Binding-site contacts:
Ligand atom O5 contacts residue TRP23 of chain 1.A at 4.3 Å.
Ligand atom C1 contacts residue TRP23 of chain 1.A at 4.0 Å (hydrophobic).
Ligand atom O5 contacts residue ASN20 of chain 1.A at 2.4 Å (h-bond).
Ligand atom C7 contacts residue SER22 of chain 1.A at 4.4 Å.
Ligand atom C5 contacts residue TRP23 of chain 1.A at 4.1 Å (hydrophobic).
Ligand atom N2 contacts residue SER22 of chain 1.A at 4.4 Å.
Ligand atom O6 contacts residue ALA19 of chain 1.A at 3.8 Å.
Ligand atom O5 contacts residue ALA19 of chain 1.A at 3.8 Å.
Ligand atom C4 contacts residue ASN20 of chain 1.A at 4.2 Å.
Ligand atom C1 contacts residue ASN20 of chain 1.A at 1.4 Å.
Ligand atom C5 contacts residue ALA19 of chain 1.A at 4.5 Å (hydrophobic).
Ligand atom C6 contacts residue ALA19 of chain 1.A at 4.3 Å (hydrophobic).
Ligand atom C8 contacts residue SER22 of chain 1.A at 3.7 Å.
Ligand atom C2 contacts residue ASN20 of chain 1.A at 2.5 Å.
Ligand atom C6 contacts residue TRP23 of chain 1.A at 4.4 Å (hydrophobic).
Ligand atom C1 contacts residue ALA19 of chain 1.A at 4.4 Å (hydrophobic).
Ligand atom C3 contacts residue ASN20 of chain 1.A at 3.9 Å.
Ligand atom C7 contacts residue ASN20 of chain 1.A at 3.4 Å.
Ligand atom C5 contacts residue ASN20 of chain 1.A at 3.7 Å.
Ligand atom N2 contacts residue ASN20 of chain 1.A at 3.0 Å (h-bond).
Ligand atom O7 contacts residue ASN20 of chain 1.A at 3.5 Å (h-bond).

Sequence of chain 1.A:
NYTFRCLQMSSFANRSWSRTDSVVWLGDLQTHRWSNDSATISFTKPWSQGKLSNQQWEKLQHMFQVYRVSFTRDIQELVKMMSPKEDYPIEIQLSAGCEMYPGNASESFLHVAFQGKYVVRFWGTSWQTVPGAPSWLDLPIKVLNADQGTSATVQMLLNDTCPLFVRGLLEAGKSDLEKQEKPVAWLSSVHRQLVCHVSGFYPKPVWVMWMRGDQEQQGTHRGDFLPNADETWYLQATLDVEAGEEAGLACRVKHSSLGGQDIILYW

This protein binds this small molecule.
Small molecule (SMILES): CC(=O)N[C@@H]1[C@@H](O)[C@H](O)[C@@H](CO)O[C@H]1O